The protein below binds the small molecule below.
Small molecule (SMILES): [H]/N=C(/NCCC[C@H](N)C(=O)O)NP(=O)(O)O

Sequence of chain 1.B:
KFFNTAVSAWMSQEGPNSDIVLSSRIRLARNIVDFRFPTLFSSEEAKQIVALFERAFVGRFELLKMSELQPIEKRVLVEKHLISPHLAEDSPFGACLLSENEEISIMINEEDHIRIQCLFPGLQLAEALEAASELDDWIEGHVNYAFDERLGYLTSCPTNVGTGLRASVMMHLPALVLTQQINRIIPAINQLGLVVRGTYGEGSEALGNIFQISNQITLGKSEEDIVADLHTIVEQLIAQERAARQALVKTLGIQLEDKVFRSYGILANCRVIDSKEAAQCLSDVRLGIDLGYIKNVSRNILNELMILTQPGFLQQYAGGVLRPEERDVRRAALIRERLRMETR

Sequence of chain 1.A:
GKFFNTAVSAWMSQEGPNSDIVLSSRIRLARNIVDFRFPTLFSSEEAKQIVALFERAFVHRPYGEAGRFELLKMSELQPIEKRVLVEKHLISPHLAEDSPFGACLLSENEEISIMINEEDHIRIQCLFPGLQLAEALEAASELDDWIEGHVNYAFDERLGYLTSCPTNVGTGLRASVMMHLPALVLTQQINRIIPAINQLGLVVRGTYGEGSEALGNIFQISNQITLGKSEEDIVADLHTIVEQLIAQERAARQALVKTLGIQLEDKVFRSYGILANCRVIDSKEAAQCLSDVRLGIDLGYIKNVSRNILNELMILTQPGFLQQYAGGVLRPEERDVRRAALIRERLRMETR

Binding-site contacts:
Ligand atom O contacts residue VAL286 of chain 1.A at 3.5 Å.
Ligand atom NH1 contacts residue PRO338 of chain 1.A at 4.0 Å.
Ligand atom N contacts residue ASP342 of chain 1.A at 2.6 Å (salt-bridge).
Ligand atom C contacts residue EDO1 of chain 1.H at 3.6 Å.
Ligand atom O contacts residue EDO1 of chain 1.H at 3.6 Å (h-bond).
Ligand atom O3P contacts residue ARG345 of chain 1.A at 2.5 Å (salt-bridge).
Ligand atom NE contacts residue PRO338 of chain 1.A at 3.8 Å.
Ligand atom P contacts residue ARG345 of chain 1.A at 3.6 Å.
Ligand atom CZ contacts residue PRO338 of chain 1.A at 3.8 Å (hydrophobic).
Ligand atom O2P contacts residue ASP288 of chain 1.A at 3.7 Å.
Ligand atom CZ contacts residue ASP288 of chain 1.A at 3.9 Å.
Ligand atom P contacts residue ARG341 of chain 1.A at 3.6 Å.
Ligand atom O3P contacts residue ARG341 of chain 1.A at 2.6 Å (salt-bridge).
Ligand atom O1P contacts residue PRO325 of chain 1.A at 3.8 Å.
Ligand atom P contacts residue ASP342 of chain 1.A at 3.6 Å.
Ligand atom C contacts residue ASP342 of chain 1.A at 4.0 Å.
Ligand atom O2P contacts residue ARG345 of chain 1.A at 3.6 Å (salt-bridge).
Ligand atom OXT contacts residue GLU339 of chain 1.A at 3.3 Å.
Ligand atom O3P contacts residue PRO325 of chain 1.A at 3.8 Å.
Ligand atom N contacts residue VAL286 of chain 1.A at 3.6 Å.
Ligand atom O3P contacts residue ASP342 of chain 1.A at 3.5 Å (salt-bridge).
Ligand atom OXT contacts residue EDO1 of chain 1.H at 2.8 Å (h-bond).
Ligand atom P contacts residue SER289 of chain 1.A at 3.7 Å.
Ligand atom O2P contacts residue SER289 of chain 1.A at 2.4 Å (h-bond).
Ligand atom CD contacts residue PRO338 of chain 1.A at 4.1 Å (hydrophobic).
Ligand atom CB contacts residue ASP342 of chain 1.A at 3.2 Å.
Ligand atom CA contacts residue ASP342 of chain 1.A at 3.4 Å.
Ligand atom NE contacts residue ASP288 of chain 1.A at 3.9 Å.
Ligand atom NE contacts residue ASP342 of chain 1.A at 2.8 Å (salt-bridge).
Ligand atom C contacts residue GLU339 of chain 1.A at 3.9 Å.
Ligand atom O contacts residue GLN269 of chain 1.B at 2.6 Å (h-bond).
Ligand atom CG contacts residue ASP342 of chain 1.A at 3.4 Å.
Ligand atom O contacts residue GLU339 of chain 1.A at 4.0 Å.
Ligand atom CZ contacts residue ASP342 of chain 1.A at 3.6 Å.
Ligand atom NH2 contacts residue ASP288 of chain 1.A at 3.6 Å.
Ligand atom C contacts residue GLN269 of chain 1.B at 3.6 Å.
Ligand atom CD contacts residue ASP342 of chain 1.A at 3.7 Å.
Ligand atom O1P contacts residue ARG341 of chain 1.A at 2.7 Å (salt-bridge).
Ligand atom NH2 contacts residue ASP342 of chain 1.A at 2.6 Å (salt-bridge).
Ligand atom NH2 contacts residue PRO338 of chain 1.A at 3.9 Å.